Sequence of chain 1.A:
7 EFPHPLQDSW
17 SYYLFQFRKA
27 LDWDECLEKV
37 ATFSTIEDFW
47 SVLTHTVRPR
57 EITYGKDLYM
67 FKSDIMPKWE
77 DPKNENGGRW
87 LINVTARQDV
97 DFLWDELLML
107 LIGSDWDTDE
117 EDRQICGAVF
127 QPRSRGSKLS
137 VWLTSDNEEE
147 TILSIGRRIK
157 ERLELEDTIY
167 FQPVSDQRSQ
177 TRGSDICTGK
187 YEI

The protein below binds the small molecule below.
Small molecule (SMILES): C[n+]1cn([C@@H]2O[C@H](CO[P](=O)(O)O[P](=O)(O)O[P](=O)(O)OC[C@H]3O[C@@H](n4cnc5c(N)ncnc54)[C@H](O)[C@@H]3O)[C@@H](O)[C@H]2O)c2nc(N)[nH]c(=O)c21

Binding-site contacts:
Ligand atom O3B contacts residue PHE23 of chain 1.A at 3.5 Å.
Ligand atom O6 contacts residue TRP75 of chain 1.A at 2.8 Å (h-bond).
Ligand atom O32 contacts residue ARG178 of chain 1.A at 2.9 Å (salt-bridge).
Ligand atom N1C contacts residue TRP29 of chain 1.A at 3.6 Å.
Ligand atom O2B contacts residue PHE23 of chain 1.A at 3.4 Å.
Ligand atom C2 contacts residue TRP75 of chain 1.A at 3.7 Å (hydrophobic).
Ligand atom O12 contacts residue ARG129 of chain 1.A at 3.1 Å (salt-bridge).
Ligand atom C4 contacts residue TRP75 of chain 1.A at 3.5 Å (hydrophobic).
Ligand atom N1 contacts residue TRP75 of chain 1.A at 3.4 Å.
Ligand atom N3C contacts residue PHE23 of chain 1.A at 3.6 Å.
Ligand atom O4B contacts residue PHE21 of chain 1.A at 3.5 Å.
Ligand atom N9 contacts residue TRP29 of chain 1.A at 3.4 Å (h-bond).
Ligand atom C6 contacts residue TRP29 of chain 1.A at 3.5 Å (hydrophobic).
Ligand atom C2C contacts residue TRP29 of chain 1.A at 3.6 Å (hydrophobic).
Ligand atom N3 contacts residue TRP75 of chain 1.A at 3.7 Å.
Ligand atom O31 contacts residue ARG129 of chain 1.A at 3.3 Å (salt-bridge).
Ligand atom N7C contacts residue ARG178 of chain 1.A at 3.4 Å (salt-bridge).
Ligand atom C6 contacts residue TRP75 of chain 1.A at 3.4 Å (hydrophobic).
Ligand atom C8 contacts residue TRP29 of chain 1.A at 3.3 Å (hydrophobic).
Ligand atom C8C contacts residue ARG178 of chain 1.A at 3.5 Å.
Ligand atom P2 contacts residue LYS134 of chain 1.A at 3.6 Å.
Ligand atom O6 contacts residue TRP29 of chain 1.A at 3.6 Å.
Ligand atom O11 contacts residue GLN127 of chain 1.A at 3.0 Å (h-bond).
Ligand atom C5 contacts residue TRP29 of chain 1.A at 3.5 Å (hydrophobic).
Ligand atom C4 contacts residue TRP29 of chain 1.A at 3.5 Å (hydrophobic).
Ligand atom O6 contacts residue LYS74 of chain 1.A at 3.4 Å.
Ligand atom N7 contacts residue TRP29 of chain 1.A at 3.2 Å.
Ligand atom O4A contacts residue TRP29 of chain 1.A at 3.2 Å.
Ligand atom N7 contacts residue TRP75 of chain 1.A at 3.6 Å.
Ligand atom O3B contacts residue GLY61 of chain 1.A at 3.4 Å (h-bond).
Ligand atom C7 contacts residue TRP29 of chain 1.A at 3.3 Å (hydrophobic).
Ligand atom N2 contacts residue GLU76 of chain 1.A at 3.0 Å (salt-bridge).
Ligand atom O21 contacts residue ARG129 of chain 1.A at 2.8 Å (salt-bridge).
Ligand atom O12 contacts residue GLN127 of chain 1.A at 3.5 Å (h-bond).
Ligand atom C5 contacts residue TRP75 of chain 1.A at 3.6 Å (hydrophobic).
Ligand atom C2 contacts residue GLU76 of chain 1.A at 3.6 Å.
Ligand atom N1 contacts residue GLU76 of chain 1.A at 3.0 Å (salt-bridge).
Ligand atom C5B contacts residue ARG129 of chain 1.A at 3.4 Å.
Ligand atom O21 contacts residue LYS134 of chain 1.A at 2.8 Å (salt-bridge).
Ligand atom C1A contacts residue TRP29 of chain 1.A at 3.4 Å (hydrophobic).